This small molecule binds to this protein.
Small molecule (SMILES): CC(=O)N[C@@H]1[C@@H](O)[C@H](O)[C@@H](CO)O[C@H]1O

Sequence of chain 53.L:
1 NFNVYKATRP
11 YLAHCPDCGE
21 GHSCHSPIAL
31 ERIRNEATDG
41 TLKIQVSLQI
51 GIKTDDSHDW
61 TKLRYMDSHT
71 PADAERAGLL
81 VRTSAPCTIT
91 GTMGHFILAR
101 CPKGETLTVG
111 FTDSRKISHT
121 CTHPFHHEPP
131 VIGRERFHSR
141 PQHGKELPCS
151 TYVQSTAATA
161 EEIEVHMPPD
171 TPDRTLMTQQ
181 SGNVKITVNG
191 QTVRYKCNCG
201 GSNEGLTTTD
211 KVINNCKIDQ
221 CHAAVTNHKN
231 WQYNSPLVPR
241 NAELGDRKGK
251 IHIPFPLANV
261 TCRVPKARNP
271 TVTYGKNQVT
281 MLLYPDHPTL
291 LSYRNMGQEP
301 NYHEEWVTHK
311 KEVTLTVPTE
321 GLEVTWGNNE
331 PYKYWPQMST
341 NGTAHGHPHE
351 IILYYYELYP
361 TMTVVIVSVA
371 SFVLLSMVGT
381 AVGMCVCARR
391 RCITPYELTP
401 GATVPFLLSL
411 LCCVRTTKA

Binding-site contacts:
Ligand atom C8 contacts residue LYS181 of chain 53.K at 4.3 Å.
Ligand atom O5 contacts residue ASN259 of chain 53.L at 2.3 Å (h-bond).
Ligand atom C1 contacts residue ASN259 of chain 53.L at 1.4 Å.
Ligand atom O6 contacts residue ASN259 of chain 53.L at 4.2 Å.
Ligand atom O7 contacts residue THR116 of chain 53.K at 3.9 Å.
Ligand atom C3 contacts residue ASN259 of chain 53.L at 3.8 Å.
Ligand atom C2 contacts residue ASN259 of chain 53.L at 2.4 Å.
Ligand atom C8 contacts residue ASN259 of chain 53.L at 4.4 Å.
Ligand atom C7 contacts residue ASN259 of chain 53.L at 3.1 Å.
Ligand atom N2 contacts residue ASN259 of chain 53.L at 2.9 Å (h-bond).
Ligand atom C4 contacts residue ASN259 of chain 53.L at 4.2 Å.
Ligand atom O7 contacts residue ASN259 of chain 53.L at 2.9 Å (h-bond).
Ligand atom C5 contacts residue ASN259 of chain 53.L at 3.7 Å.
Ligand atom O7 contacts residue LYS181 of chain 53.K at 4.3 Å.

Sequence of chain 53.K:
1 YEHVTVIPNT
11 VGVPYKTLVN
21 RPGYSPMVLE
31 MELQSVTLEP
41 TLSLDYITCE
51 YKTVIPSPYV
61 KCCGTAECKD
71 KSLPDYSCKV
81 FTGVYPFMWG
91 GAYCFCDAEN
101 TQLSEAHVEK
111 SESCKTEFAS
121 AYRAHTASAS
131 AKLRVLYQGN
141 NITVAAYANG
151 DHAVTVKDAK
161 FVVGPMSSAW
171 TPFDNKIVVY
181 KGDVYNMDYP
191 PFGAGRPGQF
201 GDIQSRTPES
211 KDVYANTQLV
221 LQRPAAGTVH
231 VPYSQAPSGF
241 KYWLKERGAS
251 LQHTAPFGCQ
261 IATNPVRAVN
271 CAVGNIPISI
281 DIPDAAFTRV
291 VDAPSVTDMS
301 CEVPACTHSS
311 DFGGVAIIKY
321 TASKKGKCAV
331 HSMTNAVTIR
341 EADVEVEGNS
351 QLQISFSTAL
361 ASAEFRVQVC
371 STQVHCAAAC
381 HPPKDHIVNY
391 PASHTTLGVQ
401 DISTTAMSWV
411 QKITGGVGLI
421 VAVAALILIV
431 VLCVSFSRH